Binding-site contacts:
Ligand atom C07 contacts residue PHE242 of chain 1.A at 3.6 Å (hydrophobic).
Ligand atom C02 contacts residue PHE191 of chain 1.A at 4.1 Å (hydrophobic).
Ligand atom N12 contacts residue VAL269 of chain 1.A at 4.3 Å.
Ligand atom N10 contacts residue PRO210 of chain 1.A at 3.5 Å.
Ligand atom C08 contacts residue ILE214 of chain 1.A at 3.5 Å (hydrophobic).
Ligand atom C09 contacts residue PHE243 of chain 1.A at 4.3 Å (hydrophobic).
Ligand atom C02 contacts residue TYR52 of chain 1.A at 4.2 Å (hydrophobic).
Ligand atom C08 contacts residue PHE242 of chain 1.A at 3.8 Å (hydrophobic).
Ligand atom N12 contacts residue PHE191 of chain 1.A at 3.5 Å.
Ligand atom C07 contacts residue THR159 of chain 1.A at 4.0 Å.
Ligand atom C09 contacts residue ILE214 of chain 1.A at 4.1 Å (hydrophobic).
Ligand atom N04 contacts residue TRP51 of chain 1.A at 4.1 Å.
Ligand atom C02 contacts residue TRP51 of chain 1.A at 4.3 Å (hydrophobic).
Ligand atom O03 contacts residue VAL110 of chain 1.A at 4.2 Å.
Ligand atom C08 contacts residue PHE191 of chain 1.A at 3.8 Å (hydrophobic).
Ligand atom N04 contacts residue PHE191 of chain 1.A at 3.5 Å.
Ligand atom C09 contacts residue PRO210 of chain 1.A at 4.1 Å (hydrophobic).
Ligand atom C13 contacts residue PRO210 of chain 1.A at 4.4 Å (hydrophobic).
Ligand atom C07 contacts residue ILE214 of chain 1.A at 3.7 Å (hydrophobic).
Ligand atom C09 contacts residue PHE191 of chain 1.A at 3.5 Å (hydrophobic).
Ligand atom C02 contacts residue ALA156 of chain 1.A at 4.0 Å (hydrophobic).
Ligand atom C06 contacts residue THR159 of chain 1.A at 3.8 Å.
Ligand atom C06 contacts residue PHE191 of chain 1.A at 3.7 Å (hydrophobic).
Ligand atom O11 contacts residue PHE191 of chain 1.A at 3.5 Å.
Ligand atom N04 contacts residue TYR52 of chain 1.A at 4.1 Å.
Ligand atom N10 contacts residue PHE191 of chain 1.A at 3.5 Å.
Ligand atom C13 contacts residue PHE191 of chain 1.A at 3.5 Å (hydrophobic).
Ligand atom O03 contacts residue TYR52 of chain 1.A at 4.3 Å.
Ligand atom N12 contacts residue PRO210 of chain 1.A at 4.0 Å.
Ligand atom C01 contacts residue TRP51 of chain 1.A at 3.5 Å (hydrophobic).
Ligand atom C07 contacts residue PHE191 of chain 1.A at 3.9 Å (hydrophobic).
Ligand atom C01 contacts residue ALA156 of chain 1.A at 3.9 Å (hydrophobic).
Ligand atom O11 contacts residue VAL269 of chain 1.A at 4.2 Å.
Ligand atom C05 contacts residue PHE191 of chain 1.A at 3.4 Å (hydrophobic).
Ligand atom N10 contacts residue PHE243 of chain 1.A at 3.7 Å.
Ligand atom O03 contacts residue ALA156 of chain 1.A at 3.2 Å.
Ligand atom C08 contacts residue PHE243 of chain 1.A at 4.2 Å (hydrophobic).
Ligand atom O03 contacts residue SER155 of chain 1.A at 4.4 Å.
Ligand atom C01 contacts residue SER155 of chain 1.A at 3.6 Å.
Ligand atom O11 contacts residue PRO210 of chain 1.A at 3.3 Å.

This protein binds this small molecule.
Small molecule (SMILES): CC(=O)Nc1cccc2nonc12

Sequence of chain 1.A:
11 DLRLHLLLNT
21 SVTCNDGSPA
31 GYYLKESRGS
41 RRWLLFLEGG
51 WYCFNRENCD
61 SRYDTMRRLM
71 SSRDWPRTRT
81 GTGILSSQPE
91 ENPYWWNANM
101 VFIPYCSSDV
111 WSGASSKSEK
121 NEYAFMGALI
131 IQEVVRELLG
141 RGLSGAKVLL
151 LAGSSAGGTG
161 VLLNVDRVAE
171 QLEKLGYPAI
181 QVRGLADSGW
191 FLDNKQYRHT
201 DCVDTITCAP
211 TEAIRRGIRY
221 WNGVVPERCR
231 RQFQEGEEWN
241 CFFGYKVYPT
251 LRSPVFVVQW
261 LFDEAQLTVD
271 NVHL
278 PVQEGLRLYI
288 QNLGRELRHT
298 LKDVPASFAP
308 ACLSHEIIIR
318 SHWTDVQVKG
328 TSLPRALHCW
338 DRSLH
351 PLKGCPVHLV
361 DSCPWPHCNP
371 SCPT